A protein and the small-molecule ligand that binds it are described below.
Small molecule (SMILES): CCCc1cc2c(=O)c(-c3nc(C)cs3)c(C)oc2cc1OC(C)=O

Sequence of chain 1.A:
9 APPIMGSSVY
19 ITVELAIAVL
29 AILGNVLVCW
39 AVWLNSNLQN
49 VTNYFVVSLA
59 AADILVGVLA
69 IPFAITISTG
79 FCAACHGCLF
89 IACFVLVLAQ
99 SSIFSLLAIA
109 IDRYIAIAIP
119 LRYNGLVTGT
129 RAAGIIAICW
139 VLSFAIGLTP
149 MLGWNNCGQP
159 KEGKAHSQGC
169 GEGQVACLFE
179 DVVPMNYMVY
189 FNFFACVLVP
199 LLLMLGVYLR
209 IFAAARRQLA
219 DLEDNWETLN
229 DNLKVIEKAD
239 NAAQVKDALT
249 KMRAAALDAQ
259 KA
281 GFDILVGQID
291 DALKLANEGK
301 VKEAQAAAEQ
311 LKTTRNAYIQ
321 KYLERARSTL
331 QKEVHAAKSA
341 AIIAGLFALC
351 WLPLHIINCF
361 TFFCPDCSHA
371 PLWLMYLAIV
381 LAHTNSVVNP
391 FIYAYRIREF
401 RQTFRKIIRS

Binding-site contacts:
Ligand atom C17 contacts residue ILE75 of chain 1.A at 3.4 Å (hydrophobic).
Ligand atom C9 contacts residue LEU354 of chain 1.A at 3.8 Å (hydrophobic).
Ligand atom C3 contacts residue PHE177 of chain 1.A at 3.5 Å (hydrophobic).
Ligand atom C7 contacts residue PHE177 of chain 1.A at 3.5 Å (hydrophobic).
Ligand atom C18 contacts residue ALA72 of chain 1.A at 3.2 Å (hydrophobic).
Ligand atom N1 contacts residue ASN358 of chain 1.A at 3.6 Å (h-bond).
Ligand atom S1 contacts residue PHE177 of chain 1.A at 3.9 Å.
Ligand atom C2 contacts residue PHE177 of chain 1.A at 3.7 Å (hydrophobic).
Ligand atom O4 contacts residue ILE75 of chain 1.A at 3.5 Å (h-bond).
Ligand atom C14 contacts residue PHE177 of chain 1.A at 3.5 Å (hydrophobic).
Ligand atom N1 contacts residue LEU354 of chain 1.A at 3.3 Å.
Ligand atom C17 contacts residue ALA72 of chain 1.A at 3.5 Å (hydrophobic).
Ligand atom C6 contacts residue ASN358 of chain 1.A at 3.2 Å.
Ligand atom C1 contacts residue ILE379 of chain 1.A at 3.8 Å (hydrophobic).
Ligand atom C1 contacts residue PHE177 of chain 1.A at 3.4 Å (hydrophobic).
Ligand atom C8 contacts residue LEU354 of chain 1.A at 3.4 Å (hydrophobic).
Ligand atom C19 contacts residue SER76 of chain 1.A at 3.6 Å.
Ligand atom C11 contacts residue ILE379 of chain 1.A at 3.8 Å (hydrophobic).
Ligand atom C10 contacts residue ASN358 of chain 1.A at 3.4 Å.
Ligand atom C18 contacts residue TYR18 of chain 1.A at 3.2 Å (hydrophobic).
Ligand atom C5 contacts residue PHE177 of chain 1.A at 3.4 Å (hydrophobic).
Ligand atom C19 contacts residue TYR376 of chain 1.A at 3.6 Å (hydrophobic).
Ligand atom C16 contacts residue LEU176 of chain 1.A at 3.7 Å (hydrophobic).
Ligand atom C4 contacts residue PHE177 of chain 1.A at 3.6 Å (hydrophobic).
Ligand atom C12 contacts residue ILE379 of chain 1.A at 3.8 Å (hydrophobic).
Ligand atom O2 contacts residue PHE177 of chain 1.A at 3.8 Å.
Ligand atom C15 contacts residue ILE75 of chain 1.A at 3.9 Å (hydrophobic).
Ligand atom C19 contacts residue TYR18 of chain 1.A at 3.3 Å (hydrophobic).
Ligand atom C10 contacts residue MET186 of chain 1.A at 3.5 Å (hydrophobic).
Ligand atom C6 contacts residue PHE177 of chain 1.A at 3.6 Å (hydrophobic).
Ligand atom C7 contacts residue LEU354 of chain 1.A at 3.6 Å (hydrophobic).
Ligand atom O4 contacts residue LEU176 of chain 1.A at 3.6 Å.
Ligand atom O4 contacts residue PHE177 of chain 1.A at 3.0 Å (h-bond).
Ligand atom O1 contacts residue PHE177 of chain 1.A at 3.5 Å.
Ligand atom C9 contacts residue TRP351 of chain 1.A at 3.7 Å (hydrophobic).
Ligand atom C8 contacts residue MET186 of chain 1.A at 3.7 Å (hydrophobic).
Ligand atom C19 contacts residue ILE379 of chain 1.A at 3.8 Å (hydrophobic).
Ligand atom C10 contacts residue HIS355 of chain 1.A at 3.4 Å.
Ligand atom C9 contacts residue LEU94 of chain 1.A at 3.7 Å (hydrophobic).
Ligand atom C2 contacts residue ILE379 of chain 1.A at 3.8 Å (hydrophobic).